The small molecule below binds the protein below.
Small molecule (SMILES): NCC(=O)O

Binding-site contacts:
Ligand atom N contacts residue PHE11 of chain 1.A at 4.2 Å.
Ligand atom CA contacts residue PHE11 of chain 1.A at 3.8 Å (hydrophobic).

Sequence of chain 1.A:
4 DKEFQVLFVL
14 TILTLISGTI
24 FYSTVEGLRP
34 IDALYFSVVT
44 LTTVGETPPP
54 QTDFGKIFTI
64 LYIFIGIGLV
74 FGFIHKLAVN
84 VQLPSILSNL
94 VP